Sequence of chain 7.F:
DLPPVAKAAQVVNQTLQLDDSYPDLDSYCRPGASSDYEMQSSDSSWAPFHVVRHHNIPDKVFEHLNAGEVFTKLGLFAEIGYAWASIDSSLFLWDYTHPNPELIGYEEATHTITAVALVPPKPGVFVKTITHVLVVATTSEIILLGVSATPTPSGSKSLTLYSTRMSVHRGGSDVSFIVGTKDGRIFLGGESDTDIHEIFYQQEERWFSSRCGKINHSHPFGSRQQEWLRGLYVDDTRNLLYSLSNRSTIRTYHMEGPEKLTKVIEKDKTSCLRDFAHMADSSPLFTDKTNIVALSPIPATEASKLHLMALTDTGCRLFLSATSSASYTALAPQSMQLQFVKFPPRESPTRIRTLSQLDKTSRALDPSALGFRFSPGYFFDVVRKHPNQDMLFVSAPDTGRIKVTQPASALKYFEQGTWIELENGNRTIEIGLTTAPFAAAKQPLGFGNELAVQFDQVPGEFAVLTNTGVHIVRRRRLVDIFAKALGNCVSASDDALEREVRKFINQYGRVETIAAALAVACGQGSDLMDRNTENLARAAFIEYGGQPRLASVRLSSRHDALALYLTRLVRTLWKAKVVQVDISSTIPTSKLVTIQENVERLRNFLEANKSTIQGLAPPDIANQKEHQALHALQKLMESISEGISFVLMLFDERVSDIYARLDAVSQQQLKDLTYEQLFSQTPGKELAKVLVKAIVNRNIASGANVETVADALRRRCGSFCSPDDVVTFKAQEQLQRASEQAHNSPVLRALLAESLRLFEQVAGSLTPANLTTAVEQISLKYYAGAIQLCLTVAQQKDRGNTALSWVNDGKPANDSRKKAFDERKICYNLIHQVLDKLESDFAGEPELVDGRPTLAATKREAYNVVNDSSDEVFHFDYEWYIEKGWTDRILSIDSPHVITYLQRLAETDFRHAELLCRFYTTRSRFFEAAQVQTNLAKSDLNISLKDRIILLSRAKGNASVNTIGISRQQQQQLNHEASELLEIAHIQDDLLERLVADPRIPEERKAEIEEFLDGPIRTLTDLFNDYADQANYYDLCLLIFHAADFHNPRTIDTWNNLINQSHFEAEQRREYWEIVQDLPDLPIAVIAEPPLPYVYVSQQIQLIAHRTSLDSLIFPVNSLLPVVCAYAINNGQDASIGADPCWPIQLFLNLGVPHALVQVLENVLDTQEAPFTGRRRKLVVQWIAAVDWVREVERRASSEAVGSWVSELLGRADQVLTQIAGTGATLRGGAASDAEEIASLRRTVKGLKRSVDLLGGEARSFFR

Binding-site contacts:
Ligand atom O contacts residue THR1065 of chain 7.F at 3.5 Å (h-bond).
Ligand atom N contacts residue ASN1069 of chain 7.F at 3.0 Å (h-bond).
Ligand atom O contacts residue THR1065 of chain 7.F at 2.7 Å.
Ligand atom CD1 contacts residue THR1065 of chain 7.F at 2.6 Å.
Ligand atom NH1 contacts residue ASP1073 of chain 7.F at 3.4 Å (salt-bridge).
Ligand atom NH2 contacts residue ASP1073 of chain 7.F at 3.0 Å (salt-bridge).
Ligand atom O contacts residue ARG1049 of chain 7.F at 3.0 Å.
Ligand atom O contacts residue ASN1069 of chain 7.F at 3.0 Å (h-bond).
Ligand atom NZ contacts residue ASP1073 of chain 7.F at 3.3 Å (salt-bridge).
Ligand atom C contacts residue ASN1069 of chain 7.F at 3.7 Å.
Ligand atom CG2 contacts residue ASN1069 of chain 7.F at 3.3 Å.
Ligand atom CZ contacts residue ASP1073 of chain 7.F at 3.6 Å.
Ligand atom CD contacts residue ASN1069 of chain 7.F at 3.7 Å.
Ligand atom CB contacts residue GLN1074 of chain 7.F at 3.7 Å.
Ligand atom CG contacts residue THR1065 of chain 7.F at 3.6 Å.
Ligand atom NH1 contacts residue ASN1069 of chain 7.F at 2.6 Å (h-bond).
Ligand atom NH1 contacts residue GLN1074 of chain 7.F at 3.8 Å.
Ligand atom N contacts residue THR1065 of chain 7.F at 2.3 Å (h-bond).
Ligand atom CG contacts residue GLN1074 of chain 7.F at 3.5 Å.
Ligand atom CD2 contacts residue ALA1075 of chain 7.F at 3.6 Å (hydrophobic).
Ligand atom CA contacts residue THR1065 of chain 7.F at 2.7 Å.
Ligand atom C contacts residue ASN1069 of chain 7.F at 3.8 Å.
Ligand atom CD2 contacts residue GLN1074 of chain 7.F at 3.2 Å.
Ligand atom N contacts residue THR1065 of chain 7.F at 3.8 Å.
Ligand atom CD1 contacts residue LEU1064 of chain 7.F at 3.4 Å (hydrophobic).
Ligand atom CB contacts residue THR1065 of chain 7.F at 3.6 Å.
Ligand atom CB contacts residue GLN1074 of chain 7.F at 3.3 Å.
Ligand atom CG1 contacts residue PHE1068 of chain 7.F at 3.6 Å (hydrophobic).
Ligand atom CA contacts residue THR1065 of chain 7.F at 3.4 Å.
Ligand atom C contacts residue THR1065 of chain 7.F at 2.9 Å.
Ligand atom CZ contacts residue GLN1074 of chain 7.F at 3.4 Å.
Ligand atom C contacts residue THR1065 of chain 7.F at 3.7 Å.
Ligand atom CG2 contacts residue PHE1068 of chain 7.F at 3.6 Å (hydrophobic).
Ligand atom CD contacts residue GLN1074 of chain 7.F at 2.8 Å.
Ligand atom NE contacts residue GLN1074 of chain 7.F at 3.6 Å (h-bond).
Ligand atom CA contacts residue ASN1069 of chain 7.F at 3.4 Å.
Ligand atom CD1 contacts residue ILE1053 of chain 7.F at 3.6 Å (hydrophobic).
Ligand atom CD1 contacts residue ARG1049 of chain 7.F at 3.0 Å.
Ligand atom CD1 contacts residue PHE1068 of chain 7.F at 3.5 Å (hydrophobic).
Ligand atom CE2 contacts residue GLN1074 of chain 7.F at 3.3 Å.

This small molecule binds to this protein.
Small molecule (SMILES): CC[C@H](C)[C@H](NC(=O)[C@@H](NC(=O)[C@H](CC(C)C)NC(=O)[C@@H](N)CCCCN)C(C)C)C(=O)N[C@@H](CC(N)=O)C(=O)N[C@@H](CCCCN)C(=O)N[C@@H](CC(=O)O)C(=O)N[C@@H](CCSC)C(=O)N[C@@H](CCCN=C(N)N)C(=O)N[C@H](C(=O)N[C@@H](CC(=O)O)C(=O)N[C@@H](CC(C)C)C(=O)N[C@@H](Cc1ccccc1)C(=O)N[C@@H](CO)C(=O)N1CCC[C@H]1C(=O)N1CCC[C@H]1C(=O)N[C@H](C=O)CC(N)=O)[C@@H](C)O